Sequence of chain 1.A:
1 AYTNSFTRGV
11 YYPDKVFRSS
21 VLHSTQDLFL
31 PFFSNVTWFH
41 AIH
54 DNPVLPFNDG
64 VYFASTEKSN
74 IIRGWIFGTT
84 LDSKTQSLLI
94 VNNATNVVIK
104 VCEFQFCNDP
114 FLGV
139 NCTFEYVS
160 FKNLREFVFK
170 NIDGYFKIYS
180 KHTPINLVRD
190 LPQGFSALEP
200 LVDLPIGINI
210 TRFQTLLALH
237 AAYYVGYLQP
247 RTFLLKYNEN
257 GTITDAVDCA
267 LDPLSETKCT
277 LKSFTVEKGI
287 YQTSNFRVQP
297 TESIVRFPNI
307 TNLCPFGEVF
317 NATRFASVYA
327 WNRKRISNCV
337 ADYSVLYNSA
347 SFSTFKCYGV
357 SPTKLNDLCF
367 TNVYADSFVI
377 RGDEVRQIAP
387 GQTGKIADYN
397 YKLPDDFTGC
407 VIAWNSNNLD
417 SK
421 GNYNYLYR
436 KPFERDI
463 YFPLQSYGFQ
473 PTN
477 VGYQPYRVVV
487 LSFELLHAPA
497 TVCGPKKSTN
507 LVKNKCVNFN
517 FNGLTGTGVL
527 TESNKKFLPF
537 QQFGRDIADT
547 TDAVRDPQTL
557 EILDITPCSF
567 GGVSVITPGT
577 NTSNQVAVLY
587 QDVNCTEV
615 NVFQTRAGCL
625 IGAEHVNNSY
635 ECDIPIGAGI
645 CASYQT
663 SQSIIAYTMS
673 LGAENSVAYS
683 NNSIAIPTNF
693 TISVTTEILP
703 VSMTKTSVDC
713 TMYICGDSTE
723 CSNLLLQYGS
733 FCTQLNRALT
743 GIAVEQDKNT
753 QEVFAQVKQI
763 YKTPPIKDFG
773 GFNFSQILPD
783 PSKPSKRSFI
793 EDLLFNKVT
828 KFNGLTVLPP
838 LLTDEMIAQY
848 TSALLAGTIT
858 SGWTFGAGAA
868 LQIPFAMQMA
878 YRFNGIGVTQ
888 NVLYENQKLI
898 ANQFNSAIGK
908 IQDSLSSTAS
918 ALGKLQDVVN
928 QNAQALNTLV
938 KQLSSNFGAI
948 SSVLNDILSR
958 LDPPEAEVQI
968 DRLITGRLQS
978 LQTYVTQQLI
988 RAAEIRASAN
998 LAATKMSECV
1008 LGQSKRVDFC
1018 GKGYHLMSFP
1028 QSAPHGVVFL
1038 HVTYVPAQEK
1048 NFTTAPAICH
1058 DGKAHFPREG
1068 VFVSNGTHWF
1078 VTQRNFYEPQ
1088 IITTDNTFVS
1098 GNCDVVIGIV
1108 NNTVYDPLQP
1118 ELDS

Sequence of chain 1.B:
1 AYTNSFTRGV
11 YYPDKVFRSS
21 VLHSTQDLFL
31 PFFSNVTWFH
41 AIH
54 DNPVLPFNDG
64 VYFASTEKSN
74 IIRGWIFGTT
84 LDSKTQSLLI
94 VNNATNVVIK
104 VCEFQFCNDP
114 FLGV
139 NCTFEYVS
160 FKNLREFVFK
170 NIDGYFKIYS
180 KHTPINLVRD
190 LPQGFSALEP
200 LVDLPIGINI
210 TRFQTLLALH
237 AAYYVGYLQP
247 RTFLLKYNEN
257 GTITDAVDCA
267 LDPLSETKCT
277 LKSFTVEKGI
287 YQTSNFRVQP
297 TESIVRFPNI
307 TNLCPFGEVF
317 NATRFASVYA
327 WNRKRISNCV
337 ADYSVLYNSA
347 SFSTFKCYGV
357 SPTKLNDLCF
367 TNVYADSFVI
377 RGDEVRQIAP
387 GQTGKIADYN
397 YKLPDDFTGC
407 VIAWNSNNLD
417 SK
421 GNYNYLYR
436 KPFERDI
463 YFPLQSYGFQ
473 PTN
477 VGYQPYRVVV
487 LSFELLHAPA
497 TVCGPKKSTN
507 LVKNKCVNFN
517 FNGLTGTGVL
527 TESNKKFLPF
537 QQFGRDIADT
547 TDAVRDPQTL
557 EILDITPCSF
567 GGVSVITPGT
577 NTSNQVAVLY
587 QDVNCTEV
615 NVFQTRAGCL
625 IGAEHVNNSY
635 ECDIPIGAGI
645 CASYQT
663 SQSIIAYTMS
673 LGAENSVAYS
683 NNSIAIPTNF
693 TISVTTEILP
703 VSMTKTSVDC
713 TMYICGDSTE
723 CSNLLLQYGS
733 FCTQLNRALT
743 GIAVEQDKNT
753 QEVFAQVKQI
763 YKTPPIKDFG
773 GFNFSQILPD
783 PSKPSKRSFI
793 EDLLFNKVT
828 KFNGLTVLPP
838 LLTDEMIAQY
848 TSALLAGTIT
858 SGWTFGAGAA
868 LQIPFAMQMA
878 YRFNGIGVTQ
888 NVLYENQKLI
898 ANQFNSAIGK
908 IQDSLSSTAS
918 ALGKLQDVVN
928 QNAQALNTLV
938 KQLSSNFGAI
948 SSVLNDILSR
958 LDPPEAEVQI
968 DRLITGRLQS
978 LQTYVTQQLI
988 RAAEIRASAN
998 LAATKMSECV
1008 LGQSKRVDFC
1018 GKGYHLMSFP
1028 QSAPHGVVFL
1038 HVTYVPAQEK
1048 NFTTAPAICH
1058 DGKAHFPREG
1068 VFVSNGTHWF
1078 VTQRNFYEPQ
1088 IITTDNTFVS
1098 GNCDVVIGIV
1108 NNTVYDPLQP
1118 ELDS

The protein below binds the small molecule below.
Small molecule (SMILES): CC(=O)N[C@@H]1[C@@H](O)[C@H](O)[C@@H](CO)O[C@H]1O

Binding-site contacts:
Ligand atom C8 contacts residue LYS1047 of chain 1.A at 3.1 Å.
Ligand atom C8 contacts residue ASN1048 of chain 1.A at 3.5 Å.
Ligand atom O5 contacts residue ALA680 of chain 1.A at 4.5 Å.
Ligand atom C6 contacts residue ALA680 of chain 1.A at 4.1 Å (hydrophobic).
Ligand atom C5 contacts residue ALA680 of chain 1.A at 3.8 Å (hydrophobic).
Ligand atom O6 contacts residue ALA680 of chain 1.A at 3.8 Å.
Ligand atom C3 contacts residue ASN1048 of chain 1.A at 3.5 Å.
Ligand atom C7 contacts residue ASN1048 of chain 1.A at 3.3 Å.
Ligand atom C1 contacts residue GLN869 of chain 1.B at 4.3 Å.
Ligand atom O5 contacts residue ASN1048 of chain 1.A at 2.1 Å (h-bond).
Ligand atom C4 contacts residue ASN1048 of chain 1.A at 3.9 Å.
Ligand atom C7 contacts residue GLU1046 of chain 1.A at 4.4 Å.
Ligand atom O7 contacts residue ASN1048 of chain 1.A at 3.7 Å.
Ligand atom C8 contacts residue GLU1046 of chain 1.A at 2.9 Å.
Ligand atom C1 contacts residue ASN1048 of chain 1.A at 1.2 Å.
Ligand atom C2 contacts residue ASN1048 of chain 1.A at 2.2 Å.
Ligand atom C7 contacts residue LYS1047 of chain 1.A at 4.1 Å.
Ligand atom N2 contacts residue ASN1048 of chain 1.A at 2.7 Å (h-bond).
Ligand atom C5 contacts residue ASN1048 of chain 1.A at 3.4 Å.